Sequence of chain 1.A:
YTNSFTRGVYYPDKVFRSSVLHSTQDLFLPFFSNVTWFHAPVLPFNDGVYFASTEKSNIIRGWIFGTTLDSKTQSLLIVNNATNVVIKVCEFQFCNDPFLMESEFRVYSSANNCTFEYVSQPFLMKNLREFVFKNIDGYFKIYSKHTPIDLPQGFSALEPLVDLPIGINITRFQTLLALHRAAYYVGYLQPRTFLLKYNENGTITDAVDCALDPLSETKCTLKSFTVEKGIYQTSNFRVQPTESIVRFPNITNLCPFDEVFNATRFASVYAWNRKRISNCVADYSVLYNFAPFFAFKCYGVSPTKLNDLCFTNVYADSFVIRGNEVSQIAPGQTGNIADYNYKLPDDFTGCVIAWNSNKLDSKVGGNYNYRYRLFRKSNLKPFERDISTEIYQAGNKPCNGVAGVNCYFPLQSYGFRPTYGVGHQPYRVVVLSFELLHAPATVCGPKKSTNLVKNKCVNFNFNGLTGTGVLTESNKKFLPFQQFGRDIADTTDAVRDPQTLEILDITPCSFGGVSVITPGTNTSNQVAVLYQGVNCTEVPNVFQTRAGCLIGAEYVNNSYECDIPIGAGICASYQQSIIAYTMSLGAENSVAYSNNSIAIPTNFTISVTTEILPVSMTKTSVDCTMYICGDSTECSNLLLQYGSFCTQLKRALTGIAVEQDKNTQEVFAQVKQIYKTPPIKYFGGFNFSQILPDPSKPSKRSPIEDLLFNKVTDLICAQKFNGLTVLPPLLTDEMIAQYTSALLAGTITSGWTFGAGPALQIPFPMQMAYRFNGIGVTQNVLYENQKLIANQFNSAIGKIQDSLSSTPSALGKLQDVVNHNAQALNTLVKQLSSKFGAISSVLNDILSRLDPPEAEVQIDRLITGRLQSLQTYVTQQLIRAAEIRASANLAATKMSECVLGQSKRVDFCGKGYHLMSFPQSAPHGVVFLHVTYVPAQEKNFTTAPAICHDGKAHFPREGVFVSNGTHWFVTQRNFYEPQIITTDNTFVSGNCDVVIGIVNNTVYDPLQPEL

Binding-site contacts:
Ligand atom C1 contacts residue THR1082 of chain 1.A at 3.4 Å.
Ligand atom C2 contacts residue THR1082 of chain 1.A at 3.9 Å.
Ligand atom C8 contacts residue ASN1080 of chain 1.A at 3.8 Å.
Ligand atom C2 contacts residue ASN1080 of chain 1.A at 3.7 Å.
Ligand atom O5 contacts residue THR1082 of chain 1.A at 4.4 Å.
Ligand atom O7 contacts residue ASN1080 of chain 1.A at 3.8 Å.
Ligand atom N2 contacts residue THR1082 of chain 1.A at 3.7 Å.
Ligand atom C6 contacts residue HIS1083 of chain 1.A at 4.3 Å.
Ligand atom C8 contacts residue HIS1083 of chain 1.A at 4.2 Å.
Ligand atom C1 contacts residue ASN1080 of chain 1.A at 3.2 Å.
Ligand atom C6 contacts residue PHE1085 of chain 1.A at 3.9 Å (hydrophobic).
Ligand atom O5 contacts residue HIS1083 of chain 1.A at 3.7 Å.
Ligand atom O5 contacts residue PHE1085 of chain 1.A at 3.9 Å.
Ligand atom C3 contacts residue THR1082 of chain 1.A at 4.1 Å.
Ligand atom C7 contacts residue ASN1080 of chain 1.A at 4.0 Å.
Ligand atom C7 contacts residue THR1082 of chain 1.A at 4.4 Å.
Ligand atom C1 contacts residue HIS1083 of chain 1.A at 3.5 Å.
Ligand atom C5 contacts residue HIS1083 of chain 1.A at 3.4 Å.
Ligand atom C2 contacts residue HIS1083 of chain 1.A at 4.3 Å.
Ligand atom O6 contacts residue PHE1085 of chain 1.A at 3.9 Å.
Ligand atom C5 contacts residue PHE1085 of chain 1.A at 4.4 Å (hydrophobic).
Ligand atom N2 contacts residue ASN1080 of chain 1.A at 4.2 Å.
Ligand atom C4 contacts residue HIS1083 of chain 1.A at 4.2 Å.
Ligand atom C8 contacts residue THR1082 of chain 1.A at 4.0 Å.
Ligand atom O4 contacts residue HIS1083 of chain 1.A at 4.1 Å.
Ligand atom C3 contacts residue HIS1083 of chain 1.A at 4.1 Å.
Ligand atom O5 contacts residue ASN1080 of chain 1.A at 3.4 Å (h-bond).

The protein below binds the small molecule below.
Small molecule (SMILES): CC(=O)N[C@H]1[C@H](O[C@H]2[C@H](O)[C@@H](NC(C)=O)CO[C@@H]2CO)O[C@H](CO)[C@@H](O)[C@@H]1O